Binding-site contacts:
Ligand atom C7 contacts residue ASN114 of chain 1.L at 4.2 Å.
Ligand atom N2 contacts residue ASN114 of chain 1.L at 3.1 Å (h-bond).
Ligand atom C5 contacts residue ASN114 of chain 1.L at 3.6 Å.
Ligand atom C7 contacts residue ASP113 of chain 1.L at 4.5 Å.
Ligand atom C8 contacts residue ASP113 of chain 1.L at 3.7 Å.
Ligand atom C2 contacts residue ASN114 of chain 1.L at 2.5 Å.
Ligand atom C4 contacts residue ASN114 of chain 1.L at 4.2 Å.
Ligand atom C3 contacts residue ASN114 of chain 1.L at 3.8 Å.
Ligand atom C1 contacts residue ASN114 of chain 1.L at 1.4 Å.
Ligand atom O5 contacts residue ASN114 of chain 1.L at 2.3 Å (h-bond).

A protein and the small-molecule ligand that binds it are described below.
Small molecule (SMILES): CC(=O)N[C@@H]1[C@@H](O)[C@H](O)[C@@H](CO)O[C@H]1O

Sequence of chain 1.L:
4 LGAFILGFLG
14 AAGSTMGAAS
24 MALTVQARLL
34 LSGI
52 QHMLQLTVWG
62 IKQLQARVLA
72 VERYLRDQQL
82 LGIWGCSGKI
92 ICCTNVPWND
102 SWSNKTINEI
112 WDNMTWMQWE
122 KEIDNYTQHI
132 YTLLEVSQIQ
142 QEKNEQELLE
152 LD